Sequence of chain 1.B:
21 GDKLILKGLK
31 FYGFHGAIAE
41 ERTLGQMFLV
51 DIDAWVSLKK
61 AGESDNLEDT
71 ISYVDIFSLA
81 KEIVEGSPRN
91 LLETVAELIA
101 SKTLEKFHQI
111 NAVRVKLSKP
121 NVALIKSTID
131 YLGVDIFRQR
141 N

Binding-site contacts:
Ligand atom C4 contacts residue SER72 of chain 1.C at 3.8 Å.
Ligand atom N1 contacts residue TYR73 of chain 1.C at 3.6 Å.
Ligand atom N3 contacts residue TYR73 of chain 1.C at 3.3 Å (h-bond).
Ligand atom C2 contacts residue THR70 of chain 1.C at 4.1 Å.
Ligand atom C2 contacts residue ILE71 of chain 1.C at 3.8 Å (hydrophobic).
Ligand atom N2 contacts residue TYR73 of chain 1.C at 3.9 Å.
Ligand atom O6 contacts residue LEU91 of chain 1.B at 3.2 Å.
Ligand atom N2 contacts residue ILE71 of chain 1.C at 3.0 Å (h-bond).
Ligand atom C6 contacts residue TYR73 of chain 1.C at 3.6 Å (hydrophobic).
Ligand atom N9 contacts residue VAL74 of chain 1.C at 4.1 Å.
Ligand atom N1 contacts residue GLU93 of chain 1.B at 2.7 Å (salt-bridge).
Ligand atom N9 contacts residue TYR73 of chain 1.C at 3.6 Å.
Ligand atom C4 contacts residue LEU67 of chain 1.C at 3.7 Å (hydrophobic).
Ligand atom C8 contacts residue SER72 of chain 1.C at 4.0 Å.
Ligand atom O6 contacts residue TYR73 of chain 1.C at 4.0 Å.
Ligand atom N9 contacts residue LEU67 of chain 1.C at 3.8 Å.
Ligand atom O6 contacts residue LEU92 of chain 1.B at 2.9 Å (h-bond).
Ligand atom N2 contacts residue LEU24 of chain 1.C at 3.7 Å.
Ligand atom C2 contacts residue GLU93 of chain 1.B at 3.5 Å.
Ligand atom N1 contacts residue LEU91 of chain 1.B at 4.1 Å.
Ligand atom N7 contacts residue LYS119 of chain 1.B at 4.2 Å.
Ligand atom C6 contacts residue GLU93 of chain 1.B at 3.6 Å.
Ligand atom N9 contacts residue SER72 of chain 1.C at 3.0 Å (h-bond).
Ligand atom N3 contacts residue ILE71 of chain 1.C at 3.7 Å.
Ligand atom N2 contacts residue THR70 of chain 1.C at 3.7 Å.
Ligand atom C6 contacts residue LEU91 of chain 1.B at 3.5 Å (hydrophobic).
Ligand atom C2 contacts residue TYR73 of chain 1.C at 3.5 Å (hydrophobic).
Ligand atom C5 contacts residue TYR73 of chain 1.C at 3.4 Å (hydrophobic).
Ligand atom C8 contacts residue TYR73 of chain 1.C at 3.9 Å (hydrophobic).
Ligand atom C2 contacts residue SER72 of chain 1.C at 4.2 Å.
Ligand atom N2 contacts residue GLU93 of chain 1.B at 2.8 Å (salt-bridge).
Ligand atom N3 contacts residue LEU67 of chain 1.C at 4.0 Å.
Ligand atom N3 contacts residue SER72 of chain 1.C at 3.3 Å.
Ligand atom N7 contacts residue TYR73 of chain 1.C at 3.4 Å (h-bond).
Ligand atom C6 contacts residue LEU92 of chain 1.B at 3.9 Å (hydrophobic).
Ligand atom C5 contacts residue LEU67 of chain 1.C at 4.1 Å (hydrophobic).
Ligand atom C5 contacts residue LEU91 of chain 1.B at 3.9 Å (hydrophobic).
Ligand atom O6 contacts residue GLU93 of chain 1.B at 3.6 Å.
Ligand atom O6 contacts residue ASN90 of chain 1.B at 3.9 Å.
Ligand atom C4 contacts residue TYR73 of chain 1.C at 3.5 Å (hydrophobic).

The small molecule below binds the protein below.
Small molecule (SMILES): Nc1nc2[nH]cnc2c(=O)[nH]1

Sequence of chain 1.C:
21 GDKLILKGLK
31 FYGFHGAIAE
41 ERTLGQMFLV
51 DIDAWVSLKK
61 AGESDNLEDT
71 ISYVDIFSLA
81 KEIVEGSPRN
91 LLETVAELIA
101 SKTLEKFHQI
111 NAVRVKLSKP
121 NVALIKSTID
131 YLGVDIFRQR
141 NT